Sequence of chain 1.A:
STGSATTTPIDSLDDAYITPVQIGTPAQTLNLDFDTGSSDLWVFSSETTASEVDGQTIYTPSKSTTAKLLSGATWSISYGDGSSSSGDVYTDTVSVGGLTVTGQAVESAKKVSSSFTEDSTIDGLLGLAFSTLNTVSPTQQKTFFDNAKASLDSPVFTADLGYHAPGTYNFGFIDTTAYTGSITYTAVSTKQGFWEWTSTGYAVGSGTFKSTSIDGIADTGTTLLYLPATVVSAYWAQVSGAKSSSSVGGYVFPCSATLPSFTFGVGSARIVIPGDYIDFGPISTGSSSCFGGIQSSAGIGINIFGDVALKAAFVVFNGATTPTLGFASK

Binding-site contacts:
Ligand atom C7 contacts residue THR224 of chain 1.A at 3.9 Å.
Ligand atom O contacts residue GLY169 of chain 1.A at 2.5 Å (h-bond).
Ligand atom C16 contacts residue ASP308 of chain 1.A at 4.0 Å.
Ligand atom C7 contacts residue LEU222 of chain 1.A at 3.4 Å (hydrophobic).
Ligand atom C17 contacts residue ILE393 of chain 1.A at 3.8 Å (hydrophobic).
Ligand atom C15 contacts residue THR311 of chain 1.A at 4.0 Å.
Ligand atom C10 contacts residue THR311 of chain 1.A at 3.0 Å.
Ligand atom C1 contacts residue GLY169 of chain 1.A at 3.6 Å.
Ligand atom C5 contacts residue SER167 of chain 1.A at 4.0 Å.
Ligand atom C15 contacts residue ILE393 of chain 1.A at 3.9 Å (hydrophobic).
Ligand atom C15 contacts residue TYR315 of chain 1.A at 4.0 Å (hydrophobic).
Ligand atom C14 contacts residue ILE389 of chain 1.A at 4.0 Å (hydrophobic).
Ligand atom C7 contacts residue ILE166 of chain 1.A at 4.0 Å (hydrophobic).
Ligand atom C4 contacts residue SER167 of chain 1.A at 3.8 Å.
Ligand atom O contacts residue TYR168 of chain 1.A at 3.5 Å.
Ligand atom C10 contacts residue ASP308 of chain 1.A at 3.4 Å.
Ligand atom N2 contacts residue ILE393 of chain 1.A at 3.5 Å.
Ligand atom C12 contacts residue GLY169 of chain 1.A at 3.4 Å.
Ligand atom C2 contacts residue TYR168 of chain 1.A at 3.8 Å (hydrophobic).
Ligand atom O1 contacts residue SER167 of chain 1.A at 3.6 Å.
Ligand atom C12 contacts residue ILE393 of chain 1.A at 3.8 Å (hydrophobic).
Ligand atom C11 contacts residue THR311 of chain 1.A at 3.5 Å.
Ligand atom C2 contacts residue GLY169 of chain 1.A at 3.4 Å.
Ligand atom C3 contacts residue SER167 of chain 1.A at 3.3 Å.
Ligand atom C9 contacts residue GLY126 of chain 1.A at 3.3 Å.
Ligand atom C11 contacts residue ILE393 of chain 1.A at 3.4 Å (hydrophobic).
Ligand atom O2 contacts residue GLY126 of chain 1.A at 2.5 Å (h-bond).
Ligand atom C6 contacts residue ILE166 of chain 1.A at 4.0 Å (hydrophobic).
Ligand atom C contacts residue GLY169 of chain 1.A at 3.2 Å.
Ligand atom C14 contacts residue GLY169 of chain 1.A at 4.0 Å.
Ligand atom N contacts residue SER127 of chain 1.A at 4.0 Å.
Ligand atom N2 contacts residue THR311 of chain 1.A at 3.0 Å (h-bond).
Ligand atom N contacts residue GLY126 of chain 1.A at 3.2 Å (h-bond).
Ligand atom N1 contacts residue ASP308 of chain 1.A at 3.9 Å.
Ligand atom C13 contacts residue GLY169 of chain 1.A at 3.5 Å.
Ligand atom C10 contacts residue ILE393 of chain 1.A at 3.8 Å (hydrophobic).
Ligand atom O2 contacts residue SER127 of chain 1.A at 3.8 Å.
Ligand atom C2 contacts residue SER167 of chain 1.A at 3.8 Å.
Ligand atom C17 contacts residue ILE391 of chain 1.A at 3.9 Å (hydrophobic).
Ligand atom C18 contacts residue PHE283 of chain 1.A at 3.8 Å (hydrophobic).

A small-molecule ligand and the protein it binds are described below.
Small molecule (SMILES): O=C(c1ccc(-c2ccco2)nc1O)N(Cc1ccccn1)C1CC1